Sequence of chain 33.C:
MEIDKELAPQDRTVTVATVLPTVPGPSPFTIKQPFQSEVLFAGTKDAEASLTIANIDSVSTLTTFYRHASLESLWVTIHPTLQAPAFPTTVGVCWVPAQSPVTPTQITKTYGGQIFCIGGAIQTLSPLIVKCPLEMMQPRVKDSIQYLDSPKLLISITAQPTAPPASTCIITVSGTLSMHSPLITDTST

Sequence of chain 34.D:
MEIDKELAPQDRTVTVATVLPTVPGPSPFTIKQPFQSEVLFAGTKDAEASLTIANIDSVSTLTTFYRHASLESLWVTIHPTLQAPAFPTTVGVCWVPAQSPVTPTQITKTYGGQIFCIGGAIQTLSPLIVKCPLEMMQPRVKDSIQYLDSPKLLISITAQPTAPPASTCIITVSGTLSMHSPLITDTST

The small molecule below binds the protein below.
Small molecule (SMILES): Nc1ccn([C@@H]2O[C@H](CO[P](=O)(O)O[C@H]3[C@@H](O)[C@H](n4ccc(N)nc4=O)O[C@@H]3CO[P](=O)(O)O[C@H]3[C@@H](O)[C@H](n4ccc(N)nc4=O)O[C@@H]3CO)[C@@H](O)[C@H]2O)c(=O)n1

Binding-site contacts:
Ligand atom C5' contacts residue LYS131 of chain 33.C at 4.2 Å.
Ligand atom OP1 contacts residue SER73 of chain 33.C at 3.2 Å (h-bond).
Ligand atom C5' contacts residue ARG12 of chain 34.D at 4.3 Å.
Ligand atom O2' contacts residue VAL14 of chain 34.D at 4.3 Å.
Ligand atom O2 contacts residue ARG12 of chain 34.D at 3.6 Å.
Ligand atom O5' contacts residue LYS131 of chain 33.C at 3.3 Å.
Ligand atom OP1 contacts residue TRP75 of chain 33.C at 3.9 Å.
Ligand atom O2' contacts residue TYR111 of chain 34.D at 4.3 Å.
Ligand atom O3' contacts residue THR13 of chain 34.D at 4.4 Å.
Ligand atom P contacts residue SER73 of chain 33.C at 4.1 Å.
Ligand atom O2' contacts residue ARG12 of chain 34.D at 3.6 Å.
Ligand atom C4' contacts residue ARG12 of chain 34.D at 3.6 Å.
Ligand atom O2' contacts residue ASP11 of chain 34.D at 3.5 Å.
Ligand atom C4' contacts residue TRP75 of chain 33.C at 4.5 Å (hydrophobic).
Ligand atom OP2 contacts residue SER73 of chain 33.C at 4.0 Å.
Ligand atom C1' contacts residue ARG12 of chain 34.D at 3.9 Å.
Ligand atom O2' contacts residue THR13 of chain 34.D at 3.8 Å.
Ligand atom O5' contacts residue TYR111 of chain 34.D at 4.4 Å.
Ligand atom C2 contacts residue ARG12 of chain 34.D at 4.5 Å.
Ligand atom OP1 contacts residue VAL14 of chain 34.D at 3.4 Å.
Ligand atom O5' contacts residue ARG12 of chain 34.D at 4.1 Å.
Ligand atom P contacts residue TRP75 of chain 33.C at 4.3 Å.
Ligand atom O3' contacts residue TRP75 of chain 33.C at 3.6 Å.
Ligand atom O4' contacts residue ARG12 of chain 34.D at 4.0 Å.
Ligand atom OP1 contacts residue TYR111 of chain 34.D at 3.6 Å (h-bond).
Ligand atom OP1 contacts residue THR176 of chain 33.C at 3.4 Å (h-bond).
Ligand atom P contacts residue TYR111 of chain 34.D at 4.5 Å.